Binding-site contacts:
Ligand atom O1P contacts residue ARG135 of chain 1.G at 2.8 Å (salt-bridge).
Ligand atom OXT contacts residue LYS55 of chain 1.G at 2.7 Å (salt-bridge).
Ligand atom O2P contacts residue ARG62 of chain 1.G at 2.9 Å (salt-bridge).
Ligand atom CA contacts residue ASN181 of chain 1.G at 3.6 Å.
Ligand atom N contacts residue LEU180 of chain 1.G at 3.4 Å.
Ligand atom NH2 contacts residue GLU188 of chain 1.G at 2.9 Å (salt-bridge).
Ligand atom CD contacts residue ILE225 of chain 1.G at 3.4 Å (hydrophobic).
Ligand atom OG contacts residue TYR187 of chain 1.G at 3.5 Å.
Ligand atom OG contacts residue TRP236 of chain 1.G at 3.0 Å (h-bond).
Ligand atom CB contacts residue GLU188 of chain 1.G at 3.6 Å.
Ligand atom O contacts residue VAL184 of chain 1.G at 3.4 Å.
Ligand atom O2P contacts residue ARG135 of chain 1.G at 2.9 Å (salt-bridge).
Ligand atom NH2 contacts residue VAL184 of chain 1.G at 3.5 Å.
Ligand atom O3P contacts residue TYR136 of chain 1.G at 3.6 Å.
Ligand atom O contacts residue LEU180 of chain 1.G at 3.5 Å.
Ligand atom CA contacts residue ASN181 of chain 1.G at 3.7 Å.
Ligand atom C contacts residue ASN232 of chain 1.G at 3.7 Å.
Ligand atom CD1 contacts residue FMT1 of chain 1.TA at 3.3 Å.
Ligand atom C contacts residue LYS55 of chain 1.G at 3.0 Å.
Ligand atom O1P contacts residue TYR136 of chain 1.G at 2.5 Å (h-bond).
Ligand atom N contacts residue FMT1 of chain 1.TA at 3.5 Å.
Ligand atom CD contacts residue GLU188 of chain 1.G at 3.7 Å.
Ligand atom N contacts residue ASN181 of chain 1.G at 2.8 Å (h-bond).
Ligand atom CG1 contacts residue FMT1 of chain 1.TA at 3.4 Å.
Ligand atom NE contacts residue GLU188 of chain 1.G at 2.8 Å (salt-bridge).
Ligand atom O3P contacts residue ARG62 of chain 1.G at 2.8 Å (salt-bridge).
Ligand atom NH1 contacts residue ARG62 of chain 1.G at 3.4 Å (salt-bridge).
Ligand atom O contacts residue ASN232 of chain 1.G at 3.0 Å (h-bond).
Ligand atom CA contacts residue ASN232 of chain 1.G at 3.5 Å.
Ligand atom P contacts residue TYR136 of chain 1.G at 3.6 Å.
Ligand atom N contacts residue ASN232 of chain 1.G at 3.0 Å (h-bond).
Ligand atom CZ contacts residue GLU188 of chain 1.G at 3.5 Å.
Ligand atom CB contacts residue ASN181 of chain 1.G at 3.3 Å.
Ligand atom CA contacts residue LYS55 of chain 1.G at 3.1 Å.
Ligand atom C contacts residue ASN181 of chain 1.G at 3.7 Å.
Ligand atom C contacts residue LEU180 of chain 1.G at 3.6 Å (hydrophobic).
Ligand atom CG contacts residue GLU188 of chain 1.G at 3.6 Å.
Ligand atom CB contacts residue ASN181 of chain 1.G at 3.5 Å.
Ligand atom CA contacts residue LEU180 of chain 1.G at 3.6 Å (hydrophobic).
Ligand atom O contacts residue LYS55 of chain 1.G at 3.4 Å (salt-bridge).

Sequence of chain 1.G:
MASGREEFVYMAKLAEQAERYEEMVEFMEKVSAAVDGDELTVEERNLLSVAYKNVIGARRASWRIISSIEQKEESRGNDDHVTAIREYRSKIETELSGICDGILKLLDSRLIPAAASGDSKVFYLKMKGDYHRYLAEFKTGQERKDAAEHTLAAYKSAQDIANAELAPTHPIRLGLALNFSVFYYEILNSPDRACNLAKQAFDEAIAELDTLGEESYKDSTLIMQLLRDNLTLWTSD

This small molecule binds to this protein.
Small molecule (SMILES): CC[C@H](C)[C@H](NC(=O)[C@@H](N)CCCNC(N)=[NH2+])C(=O)N[C@@H](CO)C(=O)N[C@@H](CC(N)=O)C(=O)N[C@@H](COP(=O)(O)O)C(=O)N[C@@H](C)C(=O)N1CCC[C@H]1C(=O)O